This protein binds this small molecule.
Small molecule (SMILES): CC(=O)N[C@@H]1[C@@H](O)[C@H](O)[C@@H](CO)O[C@H]1O

Sequence of chain 1.F:
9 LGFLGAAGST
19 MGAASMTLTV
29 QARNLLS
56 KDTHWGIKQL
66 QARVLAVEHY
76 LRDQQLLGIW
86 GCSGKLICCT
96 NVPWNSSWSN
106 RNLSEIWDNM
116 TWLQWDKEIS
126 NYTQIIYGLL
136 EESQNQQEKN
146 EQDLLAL

Binding-site contacts:
Ligand atom N2 contacts residue GLY16 of chain 1.F at 3.6 Å (h-bond).
Ligand atom C3 contacts residue ASN89 of chain 1.E at 3.9 Å.
Ligand atom C4 contacts residue ASN89 of chain 1.E at 4.4 Å.
Ligand atom O5 contacts residue ASN89 of chain 1.E at 2.5 Å (h-bond).
Ligand atom C8 contacts residue GLY16 of chain 1.F at 3.2 Å.
Ligand atom C7 contacts residue ASN89 of chain 1.E at 3.3 Å.
Ligand atom N2 contacts residue ASN89 of chain 1.E at 3.0 Å (h-bond).
Ligand atom O7 contacts residue ASN89 of chain 1.E at 3.2 Å (h-bond).
Ligand atom C5 contacts residue ASN89 of chain 1.E at 3.8 Å.
Ligand atom C2 contacts residue ASN89 of chain 1.E at 2.5 Å.
Ligand atom C8 contacts residue ASN89 of chain 1.E at 2.9 Å.
Ligand atom C7 contacts residue GLY16 of chain 1.F at 3.9 Å.
Ligand atom C1 contacts residue ASN89 of chain 1.E at 1.5 Å.

Sequence of chain 1.E:
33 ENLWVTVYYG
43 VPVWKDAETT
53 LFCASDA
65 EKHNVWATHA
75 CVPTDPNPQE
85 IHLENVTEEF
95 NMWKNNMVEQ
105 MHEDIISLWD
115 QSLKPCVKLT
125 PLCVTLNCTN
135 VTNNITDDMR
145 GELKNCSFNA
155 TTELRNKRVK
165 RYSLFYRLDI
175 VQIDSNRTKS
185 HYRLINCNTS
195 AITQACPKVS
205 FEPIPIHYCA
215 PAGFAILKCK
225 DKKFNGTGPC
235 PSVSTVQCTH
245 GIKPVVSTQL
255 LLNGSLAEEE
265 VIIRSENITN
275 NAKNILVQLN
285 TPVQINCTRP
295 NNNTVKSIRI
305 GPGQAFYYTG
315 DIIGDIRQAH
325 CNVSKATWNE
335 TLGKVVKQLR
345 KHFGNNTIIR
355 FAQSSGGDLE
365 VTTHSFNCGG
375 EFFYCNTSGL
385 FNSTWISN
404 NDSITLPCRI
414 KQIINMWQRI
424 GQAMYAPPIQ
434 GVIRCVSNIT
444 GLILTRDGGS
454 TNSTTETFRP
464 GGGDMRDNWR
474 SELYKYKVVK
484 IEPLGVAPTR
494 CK